Binding-site contacts:
Ligand atom O25 contacts residue ARG106 of chain 1.A at 3.3 Å (salt-bridge).
Ligand atom C2 contacts residue SER109 of chain 1.A at 3.9 Å.
Ligand atom C17 contacts residue LEU418 of chain 1.A at 3.7 Å (hydrophobic).
Ligand atom O20 contacts residue ARG106 of chain 1.A at 3.1 Å (salt-bridge).
Ligand atom O21 contacts residue HEM1 of chain 1.B at 2.5 Å (h-bond).
Ligand atom C9 contacts residue LEU200 of chain 2.A at 3.6 Å (hydrophobic).
Ligand atom C11 contacts residue LEU105 of chain 1.A at 4.3 Å (hydrophobic).
Ligand atom O34 contacts residue HEM1 of chain 1.B at 3.6 Å (h-bond).
Ligand atom C16 contacts residue LEU418 of chain 1.A at 4.2 Å (hydrophobic).
Ligand atom C16 contacts residue ARG106 of chain 1.A at 3.7 Å.
Ligand atom O31 contacts residue LEU110 of chain 1.A at 3.6 Å.
Ligand atom C11 contacts residue PHE89 of chain 2.A at 3.6 Å (hydrophobic).
Ligand atom C19 contacts residue LEU110 of chain 1.A at 3.5 Å (hydrophobic).
Ligand atom C5 contacts residue TRP102 of chain 1.A at 4.3 Å (hydrophobic).
Ligand atom O34 contacts residue LYS414 of chain 1.A at 3.9 Å.
Ligand atom C1 contacts residue ARG106 of chain 1.A at 4.0 Å.
Ligand atom C5 contacts residue LEU105 of chain 1.A at 4.1 Å (hydrophobic).
Ligand atom C18 contacts residue HEM1 of chain 1.B at 3.9 Å.
Ligand atom O32 contacts residue LEU110 of chain 1.A at 4.3 Å.
Ligand atom C17 contacts residue HEM1 of chain 1.B at 3.2 Å.
Ligand atom C8 contacts residue LEU200 of chain 2.A at 4.0 Å (hydrophobic).
Ligand atom O22 contacts residue HEM1 of chain 1.B at 3.1 Å.
Ligand atom O23 contacts residue LEU418 of chain 1.A at 4.1 Å.
Ligand atom C10 contacts residue PHE89 of chain 2.A at 3.9 Å (hydrophobic).
Ligand atom C19 contacts residue ARG106 of chain 1.A at 3.8 Å.
Ligand atom C15 contacts residue LEU418 of chain 1.A at 4.1 Å (hydrophobic).
Ligand atom C1 contacts residue SER109 of chain 1.A at 3.7 Å.
Ligand atom O21 contacts residue ARG415 of chain 1.A at 3.8 Å.
Ligand atom C8 contacts residue VAL197 of chain 2.A at 4.1 Å (hydrophobic).
Ligand atom C24 contacts residue ARG106 of chain 1.A at 3.8 Å.
Ligand atom O23 contacts residue ARG106 of chain 1.A at 4.2 Å.
Ligand atom C11 contacts residue TRP102 of chain 1.A at 4.3 Å (hydrophobic).
Ligand atom C3 contacts residue TMI1 of chain 1.C at 3.5 Å.
Ligand atom O22 contacts residue ARG415 of chain 1.A at 3.8 Å.
Ligand atom O12 contacts residue ARG106 of chain 1.A at 4.1 Å.
Ligand atom O14 contacts residue ARG106 of chain 1.A at 3.7 Å.
Ligand atom C2 contacts residue LEU105 of chain 1.A at 4.3 Å (hydrophobic).
Ligand atom C26 contacts residue LEU110 of chain 1.A at 4.3 Å (hydrophobic).
Ligand atom C8 contacts residue PHE201 of chain 2.A at 3.8 Å (hydrophobic).
Ligand atom C5 contacts residue LEU276 of chain 1.A at 4.2 Å (hydrophobic).

This small molecule binds to this protein.
Small molecule (SMILES): OC[C@H]1O[C@H](O[C@H]2[C@H](O)[C@@H](O)[C@H](OCCCCCC3CCCCC3)O[C@@H]2CO)[C@H](O)[C@@H](O)[C@@H]1O

Sequence of chain 1.A:
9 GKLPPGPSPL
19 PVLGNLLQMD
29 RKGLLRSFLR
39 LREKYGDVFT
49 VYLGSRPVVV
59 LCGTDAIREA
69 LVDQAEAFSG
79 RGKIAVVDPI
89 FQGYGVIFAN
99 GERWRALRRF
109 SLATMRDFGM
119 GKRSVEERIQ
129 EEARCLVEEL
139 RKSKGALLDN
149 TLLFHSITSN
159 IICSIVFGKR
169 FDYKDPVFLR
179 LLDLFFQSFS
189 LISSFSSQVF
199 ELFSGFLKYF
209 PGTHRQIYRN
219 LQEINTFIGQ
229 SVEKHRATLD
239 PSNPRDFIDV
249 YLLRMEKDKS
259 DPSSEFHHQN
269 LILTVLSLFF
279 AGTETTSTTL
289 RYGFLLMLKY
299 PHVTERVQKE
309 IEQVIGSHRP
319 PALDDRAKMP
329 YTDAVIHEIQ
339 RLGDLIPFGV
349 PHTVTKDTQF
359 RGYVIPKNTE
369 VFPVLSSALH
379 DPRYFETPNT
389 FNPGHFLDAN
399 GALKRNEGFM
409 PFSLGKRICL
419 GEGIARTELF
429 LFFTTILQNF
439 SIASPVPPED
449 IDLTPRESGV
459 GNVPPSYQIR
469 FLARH

Sequence of chain 2.A:
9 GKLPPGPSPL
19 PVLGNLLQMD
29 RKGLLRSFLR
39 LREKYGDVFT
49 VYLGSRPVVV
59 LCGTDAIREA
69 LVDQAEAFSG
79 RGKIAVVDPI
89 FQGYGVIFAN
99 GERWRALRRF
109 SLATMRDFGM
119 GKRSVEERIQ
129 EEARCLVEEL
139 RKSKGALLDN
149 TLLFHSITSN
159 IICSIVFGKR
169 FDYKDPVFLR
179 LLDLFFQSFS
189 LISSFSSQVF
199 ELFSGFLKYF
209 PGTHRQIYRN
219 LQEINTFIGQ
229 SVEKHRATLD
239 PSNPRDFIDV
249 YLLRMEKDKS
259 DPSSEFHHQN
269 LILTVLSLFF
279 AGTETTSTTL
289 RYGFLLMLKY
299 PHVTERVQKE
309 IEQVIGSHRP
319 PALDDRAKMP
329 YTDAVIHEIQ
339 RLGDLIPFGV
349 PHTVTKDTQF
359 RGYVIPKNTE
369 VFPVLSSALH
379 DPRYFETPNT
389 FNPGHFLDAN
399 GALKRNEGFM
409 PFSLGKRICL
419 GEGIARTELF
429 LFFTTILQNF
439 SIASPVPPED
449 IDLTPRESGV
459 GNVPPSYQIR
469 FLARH